Sequence of chain 13.A:
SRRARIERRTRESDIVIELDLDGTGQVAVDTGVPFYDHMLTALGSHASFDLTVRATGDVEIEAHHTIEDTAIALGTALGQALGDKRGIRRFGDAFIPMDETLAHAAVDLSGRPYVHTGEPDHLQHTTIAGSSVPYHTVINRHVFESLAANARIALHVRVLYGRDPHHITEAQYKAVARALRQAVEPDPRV

The small molecule below binds the protein below.
Small molecule (SMILES): O=P(O)(O)OC[C@@H](O)[C@@H](O)c1cnc[nH]1

Sequence of chain 4.A:
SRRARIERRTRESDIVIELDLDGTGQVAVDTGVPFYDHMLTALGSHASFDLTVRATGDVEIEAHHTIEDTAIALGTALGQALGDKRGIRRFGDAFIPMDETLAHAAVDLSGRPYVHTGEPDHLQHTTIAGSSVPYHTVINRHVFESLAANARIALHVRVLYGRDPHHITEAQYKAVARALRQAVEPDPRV

Binding-site contacts:
Ligand atom C6 contacts residue HIS184 of chain 4.A at 3.7 Å.
Ligand atom C6 contacts residue MET114 of chain 4.A at 3.4 Å (hydrophobic).
Ligand atom C6 contacts residue MN1 of chain 4.C at 3.4 Å.
Ligand atom N1 contacts residue MET114 of chain 4.A at 3.5 Å.
Ligand atom O3 contacts residue MN1 of chain 4.C at 2.5 Å.
Ligand atom C5 contacts residue MET114 of chain 4.A at 3.6 Å (hydrophobic).
Ligand atom N2 contacts residue HIS183 of chain 4.A at 3.2 Å (h-bond).
Ligand atom N1 contacts residue HIS184 of chain 4.A at 3.5 Å (h-bond).
Ligand atom C3 contacts residue GLU28 of chain 13.A at 3.8 Å.
Ligand atom C5 contacts residue MN1 of chain 13.B at 3.5 Å.
Ligand atom C4 contacts residue MN1 of chain 4.C at 3.0 Å.
Ligand atom C4 contacts residue HIS81 of chain 13.A at 3.4 Å.
Ligand atom C6 contacts residue HIS183 of chain 4.A at 3.6 Å.
Ligand atom OP4 contacts residue HIS62 of chain 4.A at 3.2 Å (h-bond).
Ligand atom OP4 contacts residue LYS191 of chain 4.A at 3.8 Å.
Ligand atom C3 contacts residue HIS81 of chain 13.A at 3.3 Å.
Ligand atom C6 contacts residue MN1 of chain 13.B at 3.1 Å.
Ligand atom O2 contacts residue GLU28 of chain 13.A at 3.0 Å (salt-bridge).
Ligand atom N1 contacts residue MN1 of chain 13.B at 2.3 Å.
Ligand atom N2 contacts residue GLU187 of chain 4.A at 3.3 Å (salt-bridge).
Ligand atom N1 contacts residue HIS80 of chain 13.A at 3.4 Å (h-bond).
Ligand atom OP1 contacts residue GLU187 of chain 4.A at 3.6 Å (salt-bridge).
Ligand atom OP4 contacts residue ARG106 of chain 12.A at 3.8 Å.
Ligand atom N1 contacts residue GLU84 of chain 13.A at 3.2 Å (salt-bridge).
Ligand atom C3 contacts residue MN1 of chain 4.C at 3.2 Å.
Ligand atom O3 contacts residue HIS54 of chain 4.A at 3.3 Å (h-bond).
Ligand atom O3 contacts residue HIS81 of chain 13.A at 3.5 Å (h-bond).
Ligand atom C2 contacts residue GLU28 of chain 13.A at 3.8 Å.
Ligand atom P contacts residue ARG106 of chain 12.A at 3.6 Å.
Ligand atom C3 contacts residue GLU187 of chain 4.A at 3.9 Å.
Ligand atom C6 contacts residue HIS80 of chain 13.A at 3.3 Å.
Ligand atom N2 contacts residue MET114 of chain 4.A at 3.6 Å.
Ligand atom OP6 contacts residue LYS191 of chain 4.A at 3.2 Å (salt-bridge).
Ligand atom C5 contacts residue GLU84 of chain 13.A at 3.6 Å.
Ligand atom N2 contacts residue MN1 of chain 4.C at 2.2 Å.
Ligand atom OP6 contacts residue ARG106 of chain 12.A at 2.8 Å (salt-bridge).
Ligand atom OP5 contacts residue ARG106 of chain 12.A at 3.9 Å.
Ligand atom C4 contacts residue MET114 of chain 4.A at 3.7 Å (hydrophobic).
Ligand atom O3 contacts residue GLU187 of chain 4.A at 2.7 Å (salt-bridge).
Ligand atom N2 contacts residue HIS81 of chain 13.A at 2.9 Å (h-bond).

Sequence of chain 12.A:
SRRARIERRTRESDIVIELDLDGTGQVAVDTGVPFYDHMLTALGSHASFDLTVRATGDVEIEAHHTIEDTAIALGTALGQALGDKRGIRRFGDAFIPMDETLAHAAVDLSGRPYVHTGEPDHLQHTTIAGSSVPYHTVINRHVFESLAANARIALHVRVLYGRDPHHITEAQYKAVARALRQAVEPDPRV